Sequence of chain 1.C:
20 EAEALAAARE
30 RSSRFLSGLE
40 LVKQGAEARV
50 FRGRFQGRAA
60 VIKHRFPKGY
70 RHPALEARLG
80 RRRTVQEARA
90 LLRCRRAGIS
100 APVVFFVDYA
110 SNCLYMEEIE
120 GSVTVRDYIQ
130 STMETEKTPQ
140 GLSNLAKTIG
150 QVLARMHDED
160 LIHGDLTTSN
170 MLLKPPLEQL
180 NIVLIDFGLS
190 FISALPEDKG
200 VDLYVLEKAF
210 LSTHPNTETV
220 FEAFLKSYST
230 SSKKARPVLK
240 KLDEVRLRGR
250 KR

A small-molecule ligand and the protein it binds are described below.
Small molecule (SMILES): C[C@@]1(N2C(=O)c3ccc(C(=O)O)cc3C2=O)CCC(=O)NC1=O

Binding-site contacts:
Ligand atom O2 contacts residue ILE184 of chain 1.C at 3.4 Å.
Ligand atom C15 contacts residue ILE118 of chain 1.C at 3.2 Å (hydrophobic).
Ligand atom O4 contacts residue GLU117 of chain 1.C at 3.5 Å.
Ligand atom O3 contacts residue LYS42 of chain 1.C at 4.0 Å.
Ligand atom C1 contacts residue ILE118 of chain 1.C at 3.9 Å (hydrophobic).
Ligand atom O1 contacts residue ILE118 of chain 1.C at 2.8 Å (h-bond).
Ligand atom C6 contacts residue LYS62 of chain 1.C at 3.5 Å.
Ligand atom C11 contacts residue GLU117 of chain 1.C at 3.8 Å.
Ligand atom O5 contacts residue GLU117 of chain 1.C at 3.7 Å.
Ligand atom N2 contacts residue ILE118 of chain 1.C at 3.6 Å.
Ligand atom O5 contacts residue GLY120 of chain 1.C at 3.0 Å (h-bond).
Ligand atom C15 contacts residue GLY120 of chain 1.C at 4.0 Å.
Ligand atom O5 contacts residue ILE118 of chain 1.C at 3.4 Å (h-bond).
Ligand atom C14 contacts residue SER121 of chain 1.C at 3.1 Å.
Ligand atom O1 contacts residue GLU117 of chain 1.C at 3.6 Å.
Ligand atom C1 contacts residue VAL60 of chain 1.C at 3.8 Å (hydrophobic).
Ligand atom C6 contacts residue ILE184 of chain 1.C at 3.5 Å (hydrophobic).
Ligand atom C7 contacts residue MET115 of chain 1.C at 3.9 Å (hydrophobic).
Ligand atom O2 contacts residue LYS62 of chain 1.C at 3.2 Å (salt-bridge).
Ligand atom O5 contacts residue SER121 of chain 1.C at 3.6 Å.
Ligand atom C6 contacts residue ASP185 of chain 1.C at 3.8 Å.
Ligand atom C15 contacts residue GLU117 of chain 1.C at 3.8 Å.
Ligand atom C14 contacts residue ILE118 of chain 1.C at 3.5 Å (hydrophobic).
Ligand atom N2 contacts residue GLU117 of chain 1.C at 3.0 Å (salt-bridge).
Ligand atom N2 contacts residue ARG51 of chain 1.C at 3.9 Å.
Ligand atom O2 contacts residue ASP185 of chain 1.C at 3.1 Å (salt-bridge).
Ligand atom C8 contacts residue VAL60 of chain 1.C at 4.0 Å (hydrophobic).
Ligand atom O1 contacts residue VAL60 of chain 1.C at 3.7 Å.
Ligand atom O3 contacts residue LYS62 of chain 1.C at 3.2 Å (salt-bridge).
Ligand atom C13 contacts residue SER121 of chain 1.C at 3.9 Å.
Ligand atom O2 contacts residue MET115 of chain 1.C at 3.9 Å.
Ligand atom C7 contacts residue ILE184 of chain 1.C at 3.6 Å (hydrophobic).
Ligand atom C5 contacts residue ILE184 of chain 1.C at 3.7 Å (hydrophobic).
Ligand atom O3 contacts residue ILE184 of chain 1.C at 3.3 Å.
Ligand atom C4 contacts residue ILE184 of chain 1.C at 3.6 Å (hydrophobic).
Ligand atom O5 contacts residue GLU119 of chain 1.C at 3.7 Å.
Ligand atom O4 contacts residue VAL60 of chain 1.C at 3.4 Å.
Ligand atom C13 contacts residue ILE118 of chain 1.C at 3.7 Å (hydrophobic).
Ligand atom O4 contacts residue ARG51 of chain 1.C at 3.9 Å.
Ligand atom O3 contacts residue ASP185 of chain 1.C at 3.9 Å.